A small-molecule ligand and the protein it binds are described below.
Small molecule (SMILES): O=C(O)c1cc(O)c(O)c(O)c1

Sequence of chain 1.A:
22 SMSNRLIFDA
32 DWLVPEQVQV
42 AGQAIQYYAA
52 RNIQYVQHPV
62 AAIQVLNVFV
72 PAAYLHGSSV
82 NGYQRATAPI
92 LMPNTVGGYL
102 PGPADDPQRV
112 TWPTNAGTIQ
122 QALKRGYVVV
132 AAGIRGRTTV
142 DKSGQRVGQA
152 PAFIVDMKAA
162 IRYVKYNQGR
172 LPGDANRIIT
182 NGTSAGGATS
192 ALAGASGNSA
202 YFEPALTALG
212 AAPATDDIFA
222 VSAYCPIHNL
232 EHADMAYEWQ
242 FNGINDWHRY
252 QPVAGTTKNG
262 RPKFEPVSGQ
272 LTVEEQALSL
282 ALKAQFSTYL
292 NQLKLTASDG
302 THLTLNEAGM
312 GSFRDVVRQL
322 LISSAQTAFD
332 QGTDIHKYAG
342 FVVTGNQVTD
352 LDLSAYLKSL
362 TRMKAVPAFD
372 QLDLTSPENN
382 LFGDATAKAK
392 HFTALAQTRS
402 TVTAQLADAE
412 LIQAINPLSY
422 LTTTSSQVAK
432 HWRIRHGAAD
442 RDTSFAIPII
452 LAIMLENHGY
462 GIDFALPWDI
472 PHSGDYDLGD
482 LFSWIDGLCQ

Binding-site contacts:
Ligand atom OAA contacts residue GLY99 of chain 1.A at 4.0 Å.
Ligand atom CAJ contacts residue ASP443 of chain 1.A at 3.4 Å.
Ligand atom OAB contacts residue ALA186 of chain 1.A at 3.1 Å (h-bond).
Ligand atom CAK contacts residue ILE228 of chain 1.A at 4.1 Å (hydrophobic).
Ligand atom CAF contacts residue ILE228 of chain 1.A at 4.1 Å (hydrophobic).
Ligand atom OAD contacts residue ASP443 of chain 1.A at 2.6 Å (salt-bridge).
Ligand atom OAA contacts residue HIS473 of chain 1.A at 2.9 Å (h-bond).
Ligand atom OAD contacts residue LYS365 of chain 1.A at 2.7 Å (salt-bridge).
Ligand atom CAG contacts residue ASP443 of chain 1.A at 3.3 Å.
Ligand atom OAC contacts residue GLU379 of chain 1.A at 2.6 Å (salt-bridge).
Ligand atom CAL contacts residue LYS365 of chain 1.A at 3.8 Å.
Ligand atom OAE contacts residue PHE370 of chain 1.A at 3.8 Å.
Ligand atom OAB contacts residue GLY98 of chain 1.A at 3.5 Å.
Ligand atom CAL contacts residue GLU379 of chain 1.A at 3.3 Å.
Ligand atom CAG contacts residue ILE228 of chain 1.A at 4.2 Å (hydrophobic).
Ligand atom OAB contacts residue GLY99 of chain 1.A at 2.7 Å (h-bond).
Ligand atom CAL contacts residue ILE228 of chain 1.A at 3.8 Å (hydrophobic).
Ligand atom CAH contacts residue GLY99 of chain 1.A at 3.3 Å.
Ligand atom OAB contacts residue SER185 of chain 1.A at 2.7 Å (h-bond).
Ligand atom OAE contacts residue GLU379 of chain 1.A at 2.4 Å (salt-bridge).
Ligand atom CAF contacts residue SER185 of chain 1.A at 3.8 Å.
Ligand atom CAH contacts residue SER185 of chain 1.A at 2.6 Å.
Ligand atom CAF contacts residue ALA186 of chain 1.A at 4.1 Å (hydrophobic).
Ligand atom CAJ contacts residue LYS365 of chain 1.A at 3.7 Å.
Ligand atom OAC contacts residue TYR100 of chain 1.A at 3.4 Å.
Ligand atom CAG contacts residue SER185 of chain 1.A at 3.5 Å.
Ligand atom OAE contacts residue LYS365 of chain 1.A at 2.9 Å (salt-bridge).
Ligand atom OAA contacts residue SER185 of chain 1.A at 2.9 Å (h-bond).
Ligand atom OAC contacts residue PRO378 of chain 1.A at 4.3 Å.
Ligand atom OAC contacts residue ILE228 of chain 1.A at 3.6 Å.
Ligand atom CAK contacts residue HIS473 of chain 1.A at 3.9 Å.
Ligand atom CAI contacts residue GLU379 of chain 1.A at 3.4 Å.
Ligand atom CAI contacts residue ILE228 of chain 1.A at 3.6 Å (hydrophobic).
Ligand atom CAF contacts residue GLY99 of chain 1.A at 3.5 Å.
Ligand atom CAK contacts residue GLY99 of chain 1.A at 3.9 Å.
Ligand atom CAH contacts residue ALA186 of chain 1.A at 4.0 Å (hydrophobic).
Ligand atom CAK contacts residue SER185 of chain 1.A at 3.0 Å.
Ligand atom CAG contacts residue HIS473 of chain 1.A at 3.5 Å.
Ligand atom CAH contacts residue HIS473 of chain 1.A at 3.5 Å.
Ligand atom OAE contacts residue ILE228 of chain 1.A at 3.9 Å.